Sequence of chain 23.A:
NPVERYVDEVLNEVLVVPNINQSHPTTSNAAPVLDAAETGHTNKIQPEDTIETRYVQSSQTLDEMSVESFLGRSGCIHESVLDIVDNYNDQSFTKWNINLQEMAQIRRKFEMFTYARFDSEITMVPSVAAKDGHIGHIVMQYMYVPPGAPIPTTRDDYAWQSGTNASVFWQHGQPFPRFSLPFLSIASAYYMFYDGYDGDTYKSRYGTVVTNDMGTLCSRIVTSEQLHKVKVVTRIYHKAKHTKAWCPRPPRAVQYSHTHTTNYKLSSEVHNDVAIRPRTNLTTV

Binding-site contacts:
Ligand atom CM6 contacts residue LEU184 of chain 23.A at 3.0 Å (hydrophobic).
Ligand atom O1A contacts residue TYR144 of chain 23.A at 3.1 Å.
Ligand atom CM6 contacts residue MET214 of chain 23.A at 3.5 Å (hydrophobic).
Ligand atom CM3 contacts residue ASN212 of chain 23.A at 3.5 Å.
Ligand atom F1 contacts residue PHE179 of chain 23.A at 3.8 Å.
Ligand atom CM6 contacts residue TYR144 of chain 23.A at 3.3 Å (hydrophobic).
Ligand atom C1B contacts residue ILE98 of chain 23.A at 3.6 Å (hydrophobic).
Ligand atom C5B contacts residue LEU181 of chain 23.A at 3.4 Å (hydrophobic).
Ligand atom O1 contacts residue MET214 of chain 23.A at 3.5 Å (h-bond).
Ligand atom C2A contacts residue PHE179 of chain 23.A at 3.6 Å (hydrophobic).
Ligand atom C3A contacts residue TYR144 of chain 23.A at 3.4 Å (hydrophobic).
Ligand atom CM2 contacts residue ILE122 of chain 23.A at 3.5 Å (hydrophobic).
Ligand atom C4 contacts residue TYR190 of chain 23.A at 3.4 Å (hydrophobic).
Ligand atom F3 contacts residue TYR144 of chain 23.A at 2.9 Å.
Ligand atom C1B contacts residue LEU181 of chain 23.A at 3.7 Å (hydrophobic).
Ligand atom F2 contacts residue VAL168 of chain 23.A at 2.6 Å.
Ligand atom N1A contacts residue PHE179 of chain 23.A at 3.7 Å.
Ligand atom F2 contacts residue PHE179 of chain 23.A at 3.3 Å.
Ligand atom N1A contacts residue LEU181 of chain 23.A at 3.7 Å.
Ligand atom F3 contacts residue TYR142 of chain 23.A at 2.8 Å.
Ligand atom C5 contacts residue MET214 of chain 23.A at 3.5 Å (hydrophobic).
Ligand atom F1 contacts residue LEU217 of chain 23.A at 3.4 Å.
Ligand atom CM4 contacts residue PHE179 of chain 23.A at 3.8 Å (hydrophobic).
Ligand atom F2 contacts residue TYR142 of chain 23.A at 3.6 Å.
Ligand atom C4B contacts residue LEU181 of chain 23.A at 3.5 Å (hydrophobic).
Ligand atom F3 contacts residue ALA166 of chain 23.A at 2.8 Å.
Ligand atom C2A contacts residue TYR144 of chain 23.A at 3.5 Å (hydrophobic).
Ligand atom CM3 contacts residue TYR190 of chain 23.A at 3.5 Å (hydrophobic).
Ligand atom O1B contacts residue ILE98 of chain 23.A at 3.0 Å.
Ligand atom N1A contacts residue TYR144 of chain 23.A at 3.1 Å.
Ligand atom N3A contacts residue TYR144 of chain 23.A at 3.7 Å.
Ligand atom C1C contacts residue MET214 of chain 23.A at 3.5 Å (hydrophobic).
Ligand atom C6B contacts residue LEU181 of chain 23.A at 3.4 Å (hydrophobic).
Ligand atom F3 contacts residue MET143 of chain 23.A at 3.3 Å.
Ligand atom C3A contacts residue PHE179 of chain 23.A at 3.4 Å (hydrophobic).
Ligand atom N3A contacts residue PHE179 of chain 23.A at 3.2 Å.
Ligand atom F1 contacts residue TYR142 of chain 23.A at 3.6 Å.
Ligand atom CM4 contacts residue TYR142 of chain 23.A at 3.5 Å (hydrophobic).
Ligand atom C5B contacts residue TYR144 of chain 23.A at 3.5 Å (hydrophobic).
Ligand atom F3 contacts residue SER167 of chain 23.A at 3.8 Å.

Sequence of chain 23.C:
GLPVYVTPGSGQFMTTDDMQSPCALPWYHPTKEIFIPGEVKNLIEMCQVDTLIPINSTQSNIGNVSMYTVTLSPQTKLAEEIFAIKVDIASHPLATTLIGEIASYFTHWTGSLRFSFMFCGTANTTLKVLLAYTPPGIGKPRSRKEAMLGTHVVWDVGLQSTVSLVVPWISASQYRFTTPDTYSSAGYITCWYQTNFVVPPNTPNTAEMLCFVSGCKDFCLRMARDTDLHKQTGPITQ

This protein binds this small molecule.
Small molecule (SMILES): Cc1cc(CCCOc2c(C)cc(-c3noc(C(F)(F)F)n3)cc2C)on1